Sequence of chain 1.A:
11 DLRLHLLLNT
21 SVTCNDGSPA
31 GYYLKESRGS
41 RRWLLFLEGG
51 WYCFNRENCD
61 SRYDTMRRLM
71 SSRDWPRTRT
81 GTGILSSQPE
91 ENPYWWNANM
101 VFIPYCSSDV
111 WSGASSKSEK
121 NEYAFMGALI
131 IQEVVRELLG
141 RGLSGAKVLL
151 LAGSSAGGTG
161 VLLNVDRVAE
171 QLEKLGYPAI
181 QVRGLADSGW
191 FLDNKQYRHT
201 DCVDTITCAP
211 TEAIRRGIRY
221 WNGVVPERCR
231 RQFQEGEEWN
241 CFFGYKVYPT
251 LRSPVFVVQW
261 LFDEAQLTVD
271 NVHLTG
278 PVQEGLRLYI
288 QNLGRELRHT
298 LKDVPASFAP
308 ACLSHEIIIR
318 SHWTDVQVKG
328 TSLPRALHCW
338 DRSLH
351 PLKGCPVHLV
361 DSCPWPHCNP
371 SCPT

Binding-site contacts:
Ligand atom C1 contacts residue ASN19 of chain 1.A at 1.4 Å.
Ligand atom C5 contacts residue VAL22 of chain 1.A at 4.3 Å (hydrophobic).
Ligand atom C6 contacts residue VAL22 of chain 1.A at 4.0 Å (hydrophobic).
Ligand atom O5 contacts residue VAL22 of chain 1.A at 3.4 Å.
Ligand atom C5 contacts residue ASN19 of chain 1.A at 3.6 Å.
Ligand atom O6 contacts residue LEU129 of chain 1.A at 4.0 Å.
Ligand atom O6 contacts residue ARG136 of chain 1.A at 4.1 Å.
Ligand atom C3 contacts residue ASN19 of chain 1.A at 3.8 Å.
Ligand atom N2 contacts residue ASN19 of chain 1.A at 2.9 Å (h-bond).
Ligand atom O5 contacts residue GLU133 of chain 1.A at 4.2 Å.
Ligand atom O7 contacts residue GLU133 of chain 1.A at 4.1 Å.
Ligand atom O7 contacts residue ASN19 of chain 1.A at 3.3 Å (h-bond).
Ligand atom C1 contacts residue GLU133 of chain 1.A at 4.3 Å.
Ligand atom C6 contacts residue LEU129 of chain 1.A at 4.5 Å (hydrophobic).
Ligand atom C2 contacts residue ASN19 of chain 1.A at 2.4 Å.
Ligand atom O5 contacts residue ASN19 of chain 1.A at 2.4 Å (h-bond).
Ligand atom C1 contacts residue VAL22 of chain 1.A at 4.3 Å (hydrophobic).
Ligand atom C7 contacts residue ASN19 of chain 1.A at 3.3 Å.
Ligand atom O6 contacts residue VAL22 of chain 1.A at 4.2 Å.
Ligand atom C4 contacts residue ASN19 of chain 1.A at 4.2 Å.
Ligand atom C8 contacts residue ASN19 of chain 1.A at 4.4 Å.

This protein binds this small molecule.
Small molecule (SMILES): CC(=O)N[C@@H]1[C@@H](O)[C@H](O)[C@@H](CO)O[C@H]1O